A protein and the small-molecule ligand that binds it are described below.
Small molecule (SMILES): CC(=O)N[C@H]1[C@H](O[C@H]2[C@H](O)[C@@H](NC(C)=O)CO[C@@H]2CO)O[C@H](CO)[C@@H](O)[C@@H]1O

Sequence of chain 1.C:
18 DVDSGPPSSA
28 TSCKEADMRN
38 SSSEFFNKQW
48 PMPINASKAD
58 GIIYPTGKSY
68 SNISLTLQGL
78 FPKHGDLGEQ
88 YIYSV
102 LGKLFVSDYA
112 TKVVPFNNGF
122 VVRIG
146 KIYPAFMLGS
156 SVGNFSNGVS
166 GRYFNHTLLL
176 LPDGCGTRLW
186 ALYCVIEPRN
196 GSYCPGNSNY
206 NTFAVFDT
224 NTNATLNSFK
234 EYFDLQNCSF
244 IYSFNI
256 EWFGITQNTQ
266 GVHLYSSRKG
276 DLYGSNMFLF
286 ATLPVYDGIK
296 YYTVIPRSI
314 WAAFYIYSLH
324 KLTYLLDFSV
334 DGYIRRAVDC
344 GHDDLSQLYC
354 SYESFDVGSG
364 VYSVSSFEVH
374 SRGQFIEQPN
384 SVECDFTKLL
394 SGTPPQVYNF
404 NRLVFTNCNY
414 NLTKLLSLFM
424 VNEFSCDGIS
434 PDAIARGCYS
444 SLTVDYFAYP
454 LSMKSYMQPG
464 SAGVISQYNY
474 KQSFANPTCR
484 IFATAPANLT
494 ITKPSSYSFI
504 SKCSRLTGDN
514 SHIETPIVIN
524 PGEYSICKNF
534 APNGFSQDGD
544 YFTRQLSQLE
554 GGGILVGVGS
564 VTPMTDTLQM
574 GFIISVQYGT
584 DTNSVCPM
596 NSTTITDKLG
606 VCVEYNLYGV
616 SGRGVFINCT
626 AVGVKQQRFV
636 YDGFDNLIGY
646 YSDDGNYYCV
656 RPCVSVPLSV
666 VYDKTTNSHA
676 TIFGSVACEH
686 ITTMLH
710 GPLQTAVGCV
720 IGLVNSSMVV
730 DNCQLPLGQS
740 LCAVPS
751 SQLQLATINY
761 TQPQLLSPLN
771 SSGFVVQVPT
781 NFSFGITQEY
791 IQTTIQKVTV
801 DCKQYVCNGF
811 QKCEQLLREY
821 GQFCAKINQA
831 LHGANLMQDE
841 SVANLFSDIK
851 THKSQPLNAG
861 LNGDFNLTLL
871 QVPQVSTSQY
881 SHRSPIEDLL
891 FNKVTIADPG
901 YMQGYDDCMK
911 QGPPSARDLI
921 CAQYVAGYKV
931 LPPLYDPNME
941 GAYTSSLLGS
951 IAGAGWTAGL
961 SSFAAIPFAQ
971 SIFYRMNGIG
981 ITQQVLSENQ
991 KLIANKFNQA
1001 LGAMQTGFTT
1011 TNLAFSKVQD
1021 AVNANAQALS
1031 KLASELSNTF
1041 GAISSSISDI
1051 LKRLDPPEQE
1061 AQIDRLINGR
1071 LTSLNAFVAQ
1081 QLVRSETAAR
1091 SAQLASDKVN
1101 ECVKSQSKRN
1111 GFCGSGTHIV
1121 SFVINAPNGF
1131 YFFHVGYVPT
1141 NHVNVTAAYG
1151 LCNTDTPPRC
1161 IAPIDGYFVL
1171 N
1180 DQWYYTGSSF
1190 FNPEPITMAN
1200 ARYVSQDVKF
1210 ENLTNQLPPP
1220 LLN

Binding-site contacts:
Ligand atom O5 contacts residue LYS55 of chain 1.C at 3.0 Å (salt-bridge).
Ligand atom C4 contacts residue ASN52 of chain 1.C at 4.1 Å.
Ligand atom N2 contacts residue ASN52 of chain 1.C at 3.0 Å (h-bond).
Ligand atom C5 contacts residue SER54 of chain 1.C at 3.7 Å.
Ligand atom C5 contacts residue LYS55 of chain 1.C at 3.5 Å.
Ligand atom C2 contacts residue LYS55 of chain 1.C at 3.9 Å.
Ligand atom C1 contacts residue SER54 of chain 1.C at 3.8 Å.
Ligand atom C7 contacts residue ASN52 of chain 1.C at 3.5 Å.
Ligand atom O5 contacts residue SER54 of chain 1.C at 3.5 Å.
Ligand atom O5 contacts residue ASN52 of chain 1.C at 2.3 Å (h-bond).
Ligand atom C3 contacts residue ASN52 of chain 1.C at 3.8 Å.
Ligand atom C4 contacts residue LYS55 of chain 1.C at 3.4 Å.
Ligand atom O4 contacts residue LYS55 of chain 1.C at 4.4 Å.
Ligand atom C2 contacts residue ASN52 of chain 1.C at 2.4 Å.
Ligand atom C5 contacts residue ASN52 of chain 1.C at 3.6 Å.
Ligand atom C1 contacts residue ASN52 of chain 1.C at 1.4 Å.
Ligand atom C1 contacts residue LYS55 of chain 1.C at 3.8 Å.
Ligand atom C6 contacts residue LYS55 of chain 1.C at 3.4 Å.
Ligand atom C6 contacts residue SER54 of chain 1.C at 4.0 Å.
Ligand atom O7 contacts residue ASN52 of chain 1.C at 3.5 Å (h-bond).
Ligand atom O6 contacts residue SER54 of chain 1.C at 4.3 Å.
Ligand atom C3 contacts residue LYS55 of chain 1.C at 4.2 Å.